The small molecule below binds the protein below.
Small molecule (SMILES): O=C(O)[C@@H]1O[C@H](O[C@H]2[C@@H](OS(=O)(=O)O)O[C@@H](O)[C@H](NS(=O)(=O)O)[C@H]2O)[C@@H](OS(=O)(=O)O)[C@H](O)[C@@H]1O

Binding-site contacts:
Ligand atom O5 contacts residue HIS155 of chain 33.B at 3.6 Å.
Ligand atom O4 contacts residue LYS156 of chain 33.B at 3.5 Å.
Ligand atom O5 contacts residue LYS156 of chain 33.B at 3.4 Å.
Ligand atom OAF contacts residue ALA158 of chain 33.B at 3.3 Å.
Ligand atom O6A contacts residue HIS155 of chain 33.B at 3.8 Å.
Ligand atom O3 contacts residue ARG157 of chain 33.B at 3.3 Å (salt-bridge).
Ligand atom O3 contacts residue ALA158 of chain 33.B at 3.0 Å (h-bond).
Ligand atom SAG contacts residue THR4 of chain 33.B at 3.9 Å.
Ligand atom O5 contacts residue ARG157 of chain 33.B at 3.8 Å.
Ligand atom OBI contacts residue LYS156 of chain 33.B at 4.0 Å.
Ligand atom O6B contacts residue LEU62 of chain 33.B at 4.0 Å.
Ligand atom OAH contacts residue ASP3 of chain 33.B at 4.0 Å.
Ligand atom O5B contacts residue LYS156 of chain 33.B at 3.3 Å.
Ligand atom OAH contacts residue LEU2 of chain 33.B at 2.8 Å (h-bond).
Ligand atom C3 contacts residue ALA158 of chain 33.B at 4.0 Å (hydrophobic).
Ligand atom C6 contacts residue LEU62 of chain 33.B at 3.5 Å (hydrophobic).
Ligand atom C6 contacts residue SER93 of chain 33.B at 4.0 Å.
Ligand atom C3 contacts residue ARG157 of chain 33.B at 3.7 Å.
Ligand atom OAH contacts residue ARG157 of chain 33.B at 3.1 Å (salt-bridge).
Ligand atom OAH contacts residue THR4 of chain 33.B at 3.7 Å.
Ligand atom O4 contacts residue SER93 of chain 33.B at 3.0 Å (h-bond).
Ligand atom C6 contacts residue HIS155 of chain 33.B at 3.4 Å.
Ligand atom O3 contacts residue LYS156 of chain 33.B at 3.0 Å.
Ligand atom O6A contacts residue HIS94 of chain 33.B at 3.2 Å (h-bond).
Ligand atom O6A contacts residue SER93 of chain 33.B at 3.2 Å.
Ligand atom C4 contacts residue LYS156 of chain 33.B at 4.0 Å.
Ligand atom O6B contacts residue HIS94 of chain 33.B at 4.0 Å.
Ligand atom O6B contacts residue ARG157 of chain 33.B at 3.3 Å (salt-bridge).
Ligand atom C5 contacts residue LEU62 of chain 33.B at 3.8 Å (hydrophobic).
Ligand atom C2 contacts residue ALA158 of chain 33.B at 3.7 Å (hydrophobic).
Ligand atom O6B contacts residue HIS155 of chain 33.B at 3.3 Å (h-bond).
Ligand atom SAG contacts residue ARG157 of chain 33.B at 3.6 Å (salt-bridge).
Ligand atom O4 contacts residue HIS155 of chain 33.B at 3.5 Å (h-bond).
Ligand atom C6 contacts residue HIS94 of chain 33.B at 3.9 Å.
Ligand atom C5 contacts residue HIS155 of chain 33.B at 4.0 Å.
Ligand atom O6A contacts residue LEU62 of chain 33.B at 3.4 Å.
Ligand atom OAF contacts residue THR4 of chain 33.B at 2.9 Å (h-bond).
Ligand atom C3 contacts residue LYS156 of chain 33.B at 4.0 Å.
Ligand atom OAF contacts residue ARG157 of chain 33.B at 2.8 Å (salt-bridge).
Ligand atom O6B contacts residue LYS156 of chain 33.B at 3.3 Å.

Sequence of chain 33.B:
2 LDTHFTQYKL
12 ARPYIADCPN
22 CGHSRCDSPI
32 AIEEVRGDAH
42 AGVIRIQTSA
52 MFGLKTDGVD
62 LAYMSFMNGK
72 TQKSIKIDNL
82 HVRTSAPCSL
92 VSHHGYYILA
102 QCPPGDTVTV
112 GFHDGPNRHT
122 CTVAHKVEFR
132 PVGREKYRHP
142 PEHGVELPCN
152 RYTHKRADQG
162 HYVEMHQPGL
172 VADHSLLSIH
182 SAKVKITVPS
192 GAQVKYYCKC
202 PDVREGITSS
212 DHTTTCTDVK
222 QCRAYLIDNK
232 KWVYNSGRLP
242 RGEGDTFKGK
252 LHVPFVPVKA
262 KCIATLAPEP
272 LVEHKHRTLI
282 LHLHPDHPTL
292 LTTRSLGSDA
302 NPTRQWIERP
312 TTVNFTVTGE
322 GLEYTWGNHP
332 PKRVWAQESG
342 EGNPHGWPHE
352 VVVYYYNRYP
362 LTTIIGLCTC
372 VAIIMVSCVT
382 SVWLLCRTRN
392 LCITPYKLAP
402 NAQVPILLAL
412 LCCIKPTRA